Binding-site contacts:
Ligand atom N2 contacts residue ASN118 of chain 1.D at 2.8 Å (h-bond).
Ligand atom N2 contacts residue THR120 of chain 1.D at 4.1 Å.
Ligand atom N2 contacts residue SER158 of chain 1.D at 4.4 Å.
Ligand atom O5 contacts residue THR120 of chain 1.D at 4.0 Å.
Ligand atom C8 contacts residue SER158 of chain 1.D at 3.2 Å.
Ligand atom C2 contacts residue THR120 of chain 1.D at 4.3 Å.
Ligand atom C8 contacts residue ARG157 of chain 1.D at 4.5 Å.
Ligand atom C8 contacts residue LEU161 of chain 1.D at 3.6 Å (hydrophobic).
Ligand atom O6 contacts residue PRO122 of chain 1.D at 3.8 Å.
Ligand atom O7 contacts residue LEU161 of chain 1.D at 3.6 Å.
Ligand atom C4 contacts residue ASN118 of chain 1.D at 4.2 Å.
Ligand atom O5 contacts residue ASN118 of chain 1.D at 2.4 Å (h-bond).
Ligand atom C1 contacts residue THR120 of chain 1.D at 3.9 Å.
Ligand atom O6 contacts residue GLY121 of chain 1.D at 3.9 Å.
Ligand atom C2 contacts residue ASN118 of chain 1.D at 2.4 Å.
Ligand atom C7 contacts residue ASN118 of chain 1.D at 3.6 Å.
Ligand atom O6 contacts residue THR120 of chain 1.D at 4.1 Å.
Ligand atom C7 contacts residue LEU161 of chain 1.D at 4.1 Å (hydrophobic).
Ligand atom C8 contacts residue ILE156 of chain 1.D at 4.4 Å (hydrophobic).
Ligand atom C5 contacts residue ASN118 of chain 1.D at 3.7 Å.
Ligand atom C1 contacts residue ASN118 of chain 1.D at 1.4 Å.
Ligand atom O7 contacts residue HIS220 of chain 1.D at 4.1 Å.
Ligand atom C5 contacts residue THR120 of chain 1.D at 4.0 Å.
Ligand atom C7 contacts residue SER158 of chain 1.D at 4.3 Å.
Ligand atom O7 contacts residue ASN118 of chain 1.D at 4.1 Å.
Ligand atom C3 contacts residue THR120 of chain 1.D at 4.0 Å.
Ligand atom C3 contacts residue ASN118 of chain 1.D at 3.8 Å.

The protein below binds the small molecule below.
Small molecule (SMILES): CC(=O)N[C@@H]1[C@@H](O)[C@H](O)[C@@H](CO)O[C@H]1O

Sequence of chain 1.D:
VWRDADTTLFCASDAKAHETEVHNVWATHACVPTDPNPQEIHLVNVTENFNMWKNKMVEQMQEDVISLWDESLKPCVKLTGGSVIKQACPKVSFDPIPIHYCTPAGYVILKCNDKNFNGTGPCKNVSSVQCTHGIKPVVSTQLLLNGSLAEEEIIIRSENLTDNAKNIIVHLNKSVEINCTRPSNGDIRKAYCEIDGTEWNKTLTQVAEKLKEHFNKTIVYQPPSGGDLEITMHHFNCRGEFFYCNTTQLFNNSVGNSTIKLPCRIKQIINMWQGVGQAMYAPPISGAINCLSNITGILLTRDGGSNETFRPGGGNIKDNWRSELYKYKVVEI